Sequence of chain 1.L:
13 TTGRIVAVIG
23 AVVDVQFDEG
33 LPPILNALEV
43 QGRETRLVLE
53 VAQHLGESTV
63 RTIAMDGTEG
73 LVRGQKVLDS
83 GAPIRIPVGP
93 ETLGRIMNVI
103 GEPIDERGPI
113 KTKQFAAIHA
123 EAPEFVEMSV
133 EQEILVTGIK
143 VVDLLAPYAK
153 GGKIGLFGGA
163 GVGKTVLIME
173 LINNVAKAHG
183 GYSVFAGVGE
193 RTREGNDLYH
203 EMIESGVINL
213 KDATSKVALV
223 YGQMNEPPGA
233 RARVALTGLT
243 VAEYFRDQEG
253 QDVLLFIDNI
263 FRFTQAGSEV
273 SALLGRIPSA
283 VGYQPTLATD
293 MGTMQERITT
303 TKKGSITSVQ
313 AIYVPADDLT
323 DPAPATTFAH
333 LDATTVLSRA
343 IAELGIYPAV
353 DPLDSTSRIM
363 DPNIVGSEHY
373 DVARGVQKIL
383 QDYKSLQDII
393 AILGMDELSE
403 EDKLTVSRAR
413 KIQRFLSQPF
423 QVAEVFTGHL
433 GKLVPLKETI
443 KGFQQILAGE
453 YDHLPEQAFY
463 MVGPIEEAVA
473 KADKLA

Binding-site contacts:
Ligand atom O1B contacts residue LYS175 of chain 1.I at 2.9 Å (salt-bridge).
Ligand atom C4 contacts residue GLN432 of chain 1.I at 3.4 Å.
Ligand atom O5' contacts residue GLY174 of chain 1.I at 3.5 Å.
Ligand atom O3A contacts residue GLY174 of chain 1.I at 2.7 Å (h-bond).
Ligand atom N7 contacts residue GLN432 of chain 1.I at 3.6 Å.
Ligand atom C2' contacts residue GLN432 of chain 1.I at 3.2 Å.
Ligand atom N3B contacts residue GLN172 of chain 1.I at 3.3 Å (h-bond).
Ligand atom N9 contacts residue GLN432 of chain 1.I at 3.3 Å (h-bond).
Ligand atom O1G contacts residue GLN172 of chain 1.I at 3.0 Å (h-bond).
Ligand atom O3G contacts residue GLN172 of chain 1.I at 2.7 Å (h-bond).
Ligand atom N6 contacts residue GLN430 of chain 1.I at 2.6 Å (h-bond).
Ligand atom O1B contacts residue GLN172 of chain 1.I at 3.3 Å (h-bond).
Ligand atom N3B contacts residue MG1 of chain 1.MA at 3.4 Å.
Ligand atom O2' contacts residue GLN432 of chain 1.I at 3.1 Å (h-bond).
Ligand atom O1B contacts residue THR173 of chain 1.I at 3.0 Å (h-bond).
Ligand atom O2' contacts residue ASP363 of chain 1.L at 2.6 Å (salt-bridge).
Ligand atom O3A contacts residue THR173 of chain 1.I at 3.6 Å.
Ligand atom PB contacts residue MG1 of chain 1.MA at 3.3 Å.
Ligand atom O2A contacts residue GLY174 of chain 1.I at 3.4 Å.
Ligand atom PG contacts residue MG1 of chain 1.MA at 3.3 Å.
Ligand atom O4' contacts residue PHE357 of chain 1.I at 3.1 Å.
Ligand atom O2G contacts residue MG1 of chain 1.MA at 2.2 Å.
Ligand atom O2A contacts residue SER177 of chain 1.I at 2.6 Å (h-bond).
Ligand atom O3G contacts residue ARG171 of chain 1.I at 3.3 Å.
Ligand atom C8 contacts residue GLN432 of chain 1.I at 3.6 Å.
Ligand atom C5 contacts residue GLN432 of chain 1.I at 3.6 Å.
Ligand atom O3A contacts residue LYS175 of chain 1.I at 3.2 Å (salt-bridge).
Ligand atom N1 contacts residue GLN430 of chain 1.I at 3.6 Å (h-bond).
Ligand atom O1G contacts residue ARG360 of chain 1.L at 3.1 Å (salt-bridge).
Ligand atom PA contacts residue GLY174 of chain 1.I at 3.6 Å.
Ligand atom C8 contacts residue SER177 of chain 1.I at 3.3 Å.
Ligand atom O2B contacts residue LYS175 of chain 1.I at 3.5 Å (salt-bridge).
Ligand atom N3 contacts residue ARG362 of chain 1.I at 3.5 Å (salt-bridge).
Ligand atom O2B contacts residue THR176 of chain 1.I at 2.8 Å (h-bond).
Ligand atom O1B contacts residue GLY174 of chain 1.I at 3.4 Å (h-bond).
Ligand atom O2A contacts residue THR176 of chain 1.I at 3.4 Å (h-bond).
Ligand atom C5' contacts residue GLN172 of chain 1.I at 3.6 Å.
Ligand atom C6 contacts residue GLN430 of chain 1.I at 3.5 Å.
Ligand atom O2B contacts residue MG1 of chain 1.MA at 2.2 Å.
Ligand atom PB contacts residue LYS175 of chain 1.I at 3.5 Å.

Sequence of chain 1.I:
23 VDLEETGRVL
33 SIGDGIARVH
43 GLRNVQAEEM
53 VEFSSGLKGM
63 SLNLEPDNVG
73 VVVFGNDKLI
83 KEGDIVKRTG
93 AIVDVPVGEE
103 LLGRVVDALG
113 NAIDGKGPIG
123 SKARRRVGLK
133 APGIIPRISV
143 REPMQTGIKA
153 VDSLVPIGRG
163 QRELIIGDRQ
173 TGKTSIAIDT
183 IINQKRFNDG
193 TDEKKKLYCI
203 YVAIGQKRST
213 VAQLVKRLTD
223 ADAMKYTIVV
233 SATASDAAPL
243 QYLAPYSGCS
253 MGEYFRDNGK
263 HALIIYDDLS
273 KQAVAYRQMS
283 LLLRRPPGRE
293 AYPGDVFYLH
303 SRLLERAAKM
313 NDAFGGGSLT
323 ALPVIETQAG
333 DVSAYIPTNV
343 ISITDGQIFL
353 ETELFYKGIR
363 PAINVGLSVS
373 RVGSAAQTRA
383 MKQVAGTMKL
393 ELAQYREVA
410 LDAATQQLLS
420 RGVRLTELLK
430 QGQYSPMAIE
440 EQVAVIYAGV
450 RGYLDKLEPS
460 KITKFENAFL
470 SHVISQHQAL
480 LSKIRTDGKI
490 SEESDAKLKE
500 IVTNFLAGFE

The protein below binds the small molecule below.
Small molecule (SMILES): Nc1ncnc2c1ncn2[C@@H]1O[C@H](CO[P](=O)(O)O[P](=O)(O)NP(=O)(O)O)[C@@H](O)[C@H]1O